Sequence of chain 2.A:
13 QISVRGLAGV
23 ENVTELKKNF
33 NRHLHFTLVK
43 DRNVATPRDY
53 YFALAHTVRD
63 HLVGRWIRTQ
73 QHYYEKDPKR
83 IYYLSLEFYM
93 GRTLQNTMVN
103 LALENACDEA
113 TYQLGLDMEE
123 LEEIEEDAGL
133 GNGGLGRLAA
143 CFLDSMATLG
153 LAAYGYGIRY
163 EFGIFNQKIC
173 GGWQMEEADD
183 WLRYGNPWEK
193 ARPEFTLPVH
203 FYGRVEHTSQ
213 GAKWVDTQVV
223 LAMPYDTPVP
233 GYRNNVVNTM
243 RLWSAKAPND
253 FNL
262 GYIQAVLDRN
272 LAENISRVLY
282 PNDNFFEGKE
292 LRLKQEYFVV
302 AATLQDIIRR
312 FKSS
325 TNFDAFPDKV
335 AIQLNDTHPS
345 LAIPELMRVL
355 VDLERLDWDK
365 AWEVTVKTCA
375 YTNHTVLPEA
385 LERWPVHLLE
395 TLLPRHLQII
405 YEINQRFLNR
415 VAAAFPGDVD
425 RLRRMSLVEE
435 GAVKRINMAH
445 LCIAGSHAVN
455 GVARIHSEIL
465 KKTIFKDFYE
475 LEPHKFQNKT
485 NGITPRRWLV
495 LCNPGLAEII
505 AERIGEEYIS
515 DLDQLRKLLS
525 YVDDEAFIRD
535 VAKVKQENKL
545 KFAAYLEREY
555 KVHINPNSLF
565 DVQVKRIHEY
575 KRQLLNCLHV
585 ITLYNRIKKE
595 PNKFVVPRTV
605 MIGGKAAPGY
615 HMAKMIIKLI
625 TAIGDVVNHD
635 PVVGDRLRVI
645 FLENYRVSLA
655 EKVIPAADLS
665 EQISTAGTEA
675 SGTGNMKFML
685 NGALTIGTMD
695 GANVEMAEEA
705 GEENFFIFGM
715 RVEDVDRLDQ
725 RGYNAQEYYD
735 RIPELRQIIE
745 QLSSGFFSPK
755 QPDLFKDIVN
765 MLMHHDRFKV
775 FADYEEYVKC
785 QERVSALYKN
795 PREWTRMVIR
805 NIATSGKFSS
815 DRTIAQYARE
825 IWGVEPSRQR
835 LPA

Binding-site contacts:
Ligand atom O4 contacts residue GLU191 of chain 1.A at 3.4 Å (salt-bridge).
Ligand atom O4 contacts residue N851 of chain 2.B at 3.2 Å (h-bond).
Ligand atom C2 contacts residue THR39 of chain 2.A at 3.5 Å.
Ligand atom C9 contacts residue VAL41 of chain 2.A at 3.4 Å (hydrophobic).
Ligand atom C6' contacts residue ARG61 of chain 2.A at 3.6 Å.
Ligand atom C10 contacts residue ARG61 of chain 1.A at 3.4 Å.
Ligand atom N30 contacts residue PRO189 of chain 1.A at 3.8 Å.
Ligand atom C9 contacts residue VAL65 of chain 1.A at 3.8 Å (hydrophobic).
Ligand atom C16 contacts residue ARG61 of chain 1.A at 3.6 Å.
Ligand atom C4 contacts residue LYS192 of chain 1.A at 3.5 Å.
Ligand atom O6' contacts residue N851 of chain 2.B at 3.2 Å (h-bond).
Ligand atom C4 contacts residue N851 of chain 2.B at 3.8 Å.
Ligand atom C16 contacts residue PRO189 of chain 1.A at 3.8 Å (hydrophobic).
Ligand atom C5 contacts residue ARG61 of chain 1.A at 3.5 Å.
Ligand atom C4 contacts residue THR39 of chain 2.A at 3.9 Å.
Ligand atom O4' contacts residue GLY187 of chain 2.A at 3.6 Å.
Ligand atom N30 contacts residue GLU191 of chain 1.A at 2.9 Å (salt-bridge).
Ligand atom C7 contacts residue PHE38 of chain 2.A at 3.8 Å (hydrophobic).
Ligand atom N3 contacts residue LYS192 of chain 1.A at 3.7 Å.
Ligand atom C12 contacts residue ARG61 of chain 1.A at 3.6 Å.
Ligand atom C7 contacts residue ARG61 of chain 1.A at 3.6 Å.
Ligand atom C8 contacts residue ARG61 of chain 1.A at 3.5 Å.
Ligand atom C6' contacts residue HIS58 of chain 2.A at 3.7 Å.
Ligand atom O2 contacts residue THR39 of chain 2.A at 3.3 Å (h-bond).
Ligand atom N3 contacts residue THR39 of chain 2.A at 2.9 Å (h-bond).
Ligand atom O6' contacts residue ARG61 of chain 2.A at 3.3 Å (salt-bridge).
Ligand atom C11 contacts residue TRP68 of chain 1.A at 3.8 Å (hydrophobic).
Ligand atom C6' contacts residue PRO189 of chain 2.A at 3.8 Å (hydrophobic).
Ligand atom C5 contacts residue GLU191 of chain 1.A at 3.8 Å.
Ligand atom C12 contacts residue TRP190 of chain 1.A at 3.6 Å (hydrophobic).
Ligand atom C7 contacts residue THR39 of chain 2.A at 3.2 Å.
Ligand atom C11 contacts residue ARG61 of chain 1.A at 3.5 Å.
Ligand atom O4' contacts residue ASN188 of chain 2.A at 3.1 Å (h-bond).
Ligand atom C12 contacts residue PRO189 of chain 1.A at 3.5 Å (hydrophobic).
Ligand atom C16 contacts residue GLU191 of chain 1.A at 3.7 Å.
Ligand atom C7 contacts residue VAL41 of chain 2.A at 3.6 Å (hydrophobic).
Ligand atom C5 contacts residue LYS192 of chain 1.A at 3.6 Å.
Ligand atom N30 contacts residue ARG61 of chain 1.A at 3.3 Å (salt-bridge).
Ligand atom C9 contacts residue ARG61 of chain 1.A at 3.8 Å.
Ligand atom C8 contacts residue VAL41 of chain 2.A at 3.6 Å (hydrophobic).

The small molecule below binds the protein below.
Small molecule (SMILES): O=C(NC(=O)c1cc2ccccc2[nH]1)N[C@@H]1O[C@H](CO)[C@@H](O)[C@H](O)[C@H]1O

Sequence of chain 1.A:
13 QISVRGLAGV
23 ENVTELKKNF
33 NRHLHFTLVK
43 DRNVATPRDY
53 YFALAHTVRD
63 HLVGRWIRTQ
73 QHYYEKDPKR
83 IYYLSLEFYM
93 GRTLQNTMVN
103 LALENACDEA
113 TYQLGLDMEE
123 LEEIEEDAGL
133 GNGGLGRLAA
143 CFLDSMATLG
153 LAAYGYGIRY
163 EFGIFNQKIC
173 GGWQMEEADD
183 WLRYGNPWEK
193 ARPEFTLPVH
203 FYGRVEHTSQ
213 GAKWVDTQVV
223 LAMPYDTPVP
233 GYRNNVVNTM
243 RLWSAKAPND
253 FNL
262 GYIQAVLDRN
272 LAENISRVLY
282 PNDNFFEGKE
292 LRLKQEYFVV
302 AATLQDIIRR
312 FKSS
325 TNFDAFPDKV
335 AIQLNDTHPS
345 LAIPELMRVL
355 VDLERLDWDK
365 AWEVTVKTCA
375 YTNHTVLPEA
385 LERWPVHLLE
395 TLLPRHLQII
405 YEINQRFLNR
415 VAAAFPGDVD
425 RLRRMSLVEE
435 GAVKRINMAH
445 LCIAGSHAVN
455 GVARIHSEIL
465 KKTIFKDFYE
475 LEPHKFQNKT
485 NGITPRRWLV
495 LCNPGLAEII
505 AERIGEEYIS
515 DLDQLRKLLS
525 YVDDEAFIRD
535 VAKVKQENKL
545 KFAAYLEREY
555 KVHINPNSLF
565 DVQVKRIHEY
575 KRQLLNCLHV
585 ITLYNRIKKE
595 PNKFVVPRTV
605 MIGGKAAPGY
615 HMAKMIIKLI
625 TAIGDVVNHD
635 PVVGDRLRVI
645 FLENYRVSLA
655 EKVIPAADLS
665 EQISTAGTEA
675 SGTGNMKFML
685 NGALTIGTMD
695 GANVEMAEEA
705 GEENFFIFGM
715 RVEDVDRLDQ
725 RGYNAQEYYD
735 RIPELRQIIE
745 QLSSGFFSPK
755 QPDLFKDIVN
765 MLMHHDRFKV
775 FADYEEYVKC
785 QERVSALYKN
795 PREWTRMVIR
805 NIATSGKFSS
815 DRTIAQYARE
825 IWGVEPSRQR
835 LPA